Binding-site contacts:
Ligand atom C8 contacts residue LYS181 of chain 3.K at 4.3 Å.
Ligand atom C7 contacts residue ASN259 of chain 3.L at 3.1 Å.
Ligand atom C5 contacts residue ASN259 of chain 3.L at 3.7 Å.
Ligand atom O7 contacts residue LYS181 of chain 3.K at 4.3 Å.
Ligand atom C8 contacts residue ASN259 of chain 3.L at 4.4 Å.
Ligand atom C2 contacts residue ASN259 of chain 3.L at 2.4 Å.
Ligand atom C4 contacts residue ASN259 of chain 3.L at 4.2 Å.
Ligand atom O7 contacts residue THR116 of chain 3.K at 3.9 Å.
Ligand atom N2 contacts residue ASN259 of chain 3.L at 2.9 Å (h-bond).
Ligand atom C3 contacts residue ASN259 of chain 3.L at 3.8 Å.
Ligand atom O5 contacts residue ASN259 of chain 3.L at 2.3 Å (h-bond).
Ligand atom C1 contacts residue ASN259 of chain 3.L at 1.4 Å.
Ligand atom O6 contacts residue ASN259 of chain 3.L at 4.2 Å.
Ligand atom O7 contacts residue ASN259 of chain 3.L at 2.9 Å (h-bond).

The protein below binds the small molecule below.
Small molecule (SMILES): CC(=O)N[C@@H]1[C@@H](O)[C@H](O)[C@@H](CO)O[C@H]1O

Sequence of chain 3.K:
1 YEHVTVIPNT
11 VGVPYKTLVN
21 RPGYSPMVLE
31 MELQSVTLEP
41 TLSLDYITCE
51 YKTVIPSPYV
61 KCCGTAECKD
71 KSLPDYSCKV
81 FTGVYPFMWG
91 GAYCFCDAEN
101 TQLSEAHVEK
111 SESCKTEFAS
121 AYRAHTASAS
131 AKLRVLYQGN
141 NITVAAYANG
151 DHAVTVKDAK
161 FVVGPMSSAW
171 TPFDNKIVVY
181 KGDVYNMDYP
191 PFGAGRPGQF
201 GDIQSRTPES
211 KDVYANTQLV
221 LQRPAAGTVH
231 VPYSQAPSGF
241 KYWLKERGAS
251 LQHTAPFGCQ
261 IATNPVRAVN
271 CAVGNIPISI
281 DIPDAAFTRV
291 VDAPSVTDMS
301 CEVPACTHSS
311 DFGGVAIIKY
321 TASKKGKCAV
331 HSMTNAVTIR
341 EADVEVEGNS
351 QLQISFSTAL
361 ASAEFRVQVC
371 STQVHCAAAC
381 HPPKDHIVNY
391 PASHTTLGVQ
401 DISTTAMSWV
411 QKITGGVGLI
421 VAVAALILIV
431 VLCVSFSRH

Sequence of chain 3.L:
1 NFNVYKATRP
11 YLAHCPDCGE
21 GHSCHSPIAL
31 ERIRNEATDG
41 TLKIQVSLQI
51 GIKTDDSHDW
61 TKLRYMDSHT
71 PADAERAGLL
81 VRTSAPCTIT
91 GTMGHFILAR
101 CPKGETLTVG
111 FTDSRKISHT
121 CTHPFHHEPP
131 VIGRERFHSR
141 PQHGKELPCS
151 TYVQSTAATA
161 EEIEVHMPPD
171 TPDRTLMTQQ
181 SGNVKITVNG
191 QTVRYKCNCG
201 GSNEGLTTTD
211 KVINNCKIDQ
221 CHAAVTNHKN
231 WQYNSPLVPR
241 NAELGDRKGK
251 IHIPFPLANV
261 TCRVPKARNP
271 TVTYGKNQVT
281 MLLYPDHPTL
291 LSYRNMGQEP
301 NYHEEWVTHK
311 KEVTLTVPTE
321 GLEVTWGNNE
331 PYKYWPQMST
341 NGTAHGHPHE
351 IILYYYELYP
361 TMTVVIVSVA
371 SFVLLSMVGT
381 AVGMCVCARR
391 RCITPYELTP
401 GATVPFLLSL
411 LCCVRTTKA